Binding-site contacts:
Ligand atom O6P contacts residue ASN156 of chain 1.H at 3.8 Å.
Ligand atom C1P contacts residue HIS243 of chain 1.H at 3.8 Å.
Ligand atom O10 contacts residue ALA105 of chain 1.H at 3.2 Å.
Ligand atom C12 contacts residue HIS243 of chain 1.H at 3.9 Å.
Ligand atom C3 contacts residue ILE193 of chain 1.H at 3.7 Å (hydrophobic).
Ligand atom C9P contacts residue MET153 of chain 1.H at 3.9 Å (hydrophobic).
Ligand atom O2 contacts residue SER106 of chain 1.H at 3.2 Å (h-bond).
Ligand atom C4P contacts residue TYR160 of chain 1.H at 3.3 Å (hydrophobic).
Ligand atom O12 contacts residue GLY35 of chain 1.H at 2.9 Å (h-bond).
Ligand atom O2 contacts residue TRP185 of chain 1.H at 3.1 Å (h-bond).
Ligand atom O6P contacts residue MET153 of chain 1.H at 3.8 Å.
Ligand atom C12 contacts residue ALA105 of chain 1.H at 3.1 Å (hydrophobic).
Ligand atom O10 contacts residue HIS243 of chain 1.H at 2.8 Å (h-bond).
Ligand atom C4P contacts residue PRO135 of chain 1.H at 3.9 Å (hydrophobic).
Ligand atom C8P contacts residue SER157 of chain 1.H at 3.2 Å.
Ligand atom O2 contacts residue TYR189 of chain 1.H at 3.4 Å.
Ligand atom O12 contacts residue TRP185 of chain 1.H at 4.0 Å.
Ligand atom C7P contacts residue ASN156 of chain 1.H at 3.8 Å.
Ligand atom C10 contacts residue HIS243 of chain 1.H at 3.2 Å.
Ligand atom C7P contacts residue SER157 of chain 1.H at 3.6 Å.
Ligand atom O6P contacts residue ILE137 of chain 1.H at 3.7 Å.
Ligand atom O4 contacts residue PRO190 of chain 1.H at 3.3 Å.
Ligand atom C3 contacts residue TRP185 of chain 1.H at 3.9 Å (hydrophobic).
Ligand atom C2 contacts residue TRP185 of chain 1.H at 3.6 Å (hydrophobic).
Ligand atom C5 contacts residue ASN134 of chain 1.H at 3.4 Å.
Ligand atom O4 contacts residue PRO194 of chain 1.H at 3.3 Å.
Ligand atom C11 contacts residue ASP34 of chain 1.H at 3.4 Å.
Ligand atom C1 contacts residue ALA105 of chain 1.H at 3.8 Å (hydrophobic).
Ligand atom O12 contacts residue ALA105 of chain 1.H at 3.1 Å.
Ligand atom C5 contacts residue PRO131 of chain 1.H at 3.8 Å (hydrophobic).
Ligand atom C5 contacts residue LEU138 of chain 1.H at 3.8 Å (hydrophobic).
Ligand atom C4 contacts residue ASN134 of chain 1.H at 3.4 Å.
Ligand atom O6P contacts residue LEU138 of chain 1.H at 3.7 Å.
Ligand atom C11 contacts residue HIS243 of chain 1.H at 3.5 Å.
Ligand atom O4 contacts residue ASN134 of chain 1.H at 2.6 Å (h-bond).
Ligand atom O12 contacts residue SER106 of chain 1.H at 3.3 Å (h-bond).
Ligand atom C5P contacts residue TYR160 of chain 1.H at 3.5 Å (hydrophobic).
Ligand atom C3P contacts residue TYR160 of chain 1.H at 3.9 Å (hydrophobic).
Ligand atom C11 contacts residue PHE244 of chain 1.H at 3.6 Å (hydrophobic).
Ligand atom C1 contacts residue TRP185 of chain 1.H at 3.8 Å (hydrophobic).

Sequence of chain 1.H:
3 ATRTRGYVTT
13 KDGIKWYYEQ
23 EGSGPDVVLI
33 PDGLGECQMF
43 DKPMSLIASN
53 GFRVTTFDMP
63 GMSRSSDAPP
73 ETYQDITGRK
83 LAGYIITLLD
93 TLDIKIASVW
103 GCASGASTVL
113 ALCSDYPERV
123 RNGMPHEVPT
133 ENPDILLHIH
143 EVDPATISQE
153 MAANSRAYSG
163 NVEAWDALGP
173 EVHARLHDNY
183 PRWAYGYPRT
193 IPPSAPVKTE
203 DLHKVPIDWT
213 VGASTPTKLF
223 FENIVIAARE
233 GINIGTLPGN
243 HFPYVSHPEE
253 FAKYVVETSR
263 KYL

The protein below binds the small molecule below.
Small molecule (SMILES): C[C@H]1CCCC(=O)CCC/C=C/c2cc(O)cc(O)c2C(=O)O1